The small molecule below binds the protein below.
Small molecule (SMILES): CC(=O)N[C@@H]1[C@@H](O)[C@H](O)[C@@H](CO)O[C@H]1O

Binding-site contacts:
Ligand atom C5 contacts residue SER168 of chain 1.C at 4.1 Å.
Ligand atom O6 contacts residue ASN166 of chain 1.C at 4.4 Å.
Ligand atom C1 contacts residue ASN166 of chain 1.C at 1.4 Å.
Ligand atom C2 contacts residue ASN166 of chain 1.C at 2.5 Å.
Ligand atom O5 contacts residue SER168 of chain 1.C at 4.0 Å.
Ligand atom C7 contacts residue ASN166 of chain 1.C at 3.4 Å.
Ligand atom C4 contacts residue ASN166 of chain 1.C at 4.2 Å.
Ligand atom N2 contacts residue ASN166 of chain 1.C at 3.0 Å (h-bond).
Ligand atom O7 contacts residue ASN166 of chain 1.C at 3.5 Å (h-bond).
Ligand atom C8 contacts residue THR152 of chain 1.C at 3.2 Å.
Ligand atom C3 contacts residue ASN166 of chain 1.C at 3.8 Å.
Ligand atom C5 contacts residue ASN166 of chain 1.C at 3.6 Å.
Ligand atom O5 contacts residue ASN166 of chain 1.C at 2.3 Å (h-bond).
Ligand atom C1 contacts residue SER168 of chain 1.C at 3.7 Å.

Sequence of chain 1.C:
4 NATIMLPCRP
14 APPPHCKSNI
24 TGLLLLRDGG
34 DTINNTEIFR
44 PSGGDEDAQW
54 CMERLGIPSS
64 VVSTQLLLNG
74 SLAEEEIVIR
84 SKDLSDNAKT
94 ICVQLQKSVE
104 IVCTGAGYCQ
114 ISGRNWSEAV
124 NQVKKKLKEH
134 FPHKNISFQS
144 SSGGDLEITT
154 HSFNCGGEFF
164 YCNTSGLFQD